The small molecule below binds the protein below.
Small molecule (SMILES): COc1nc(C)nc(NC(=O)NS(=O)(=O)c2ccccc2Cl)n1

Sequence of chain 3.A:
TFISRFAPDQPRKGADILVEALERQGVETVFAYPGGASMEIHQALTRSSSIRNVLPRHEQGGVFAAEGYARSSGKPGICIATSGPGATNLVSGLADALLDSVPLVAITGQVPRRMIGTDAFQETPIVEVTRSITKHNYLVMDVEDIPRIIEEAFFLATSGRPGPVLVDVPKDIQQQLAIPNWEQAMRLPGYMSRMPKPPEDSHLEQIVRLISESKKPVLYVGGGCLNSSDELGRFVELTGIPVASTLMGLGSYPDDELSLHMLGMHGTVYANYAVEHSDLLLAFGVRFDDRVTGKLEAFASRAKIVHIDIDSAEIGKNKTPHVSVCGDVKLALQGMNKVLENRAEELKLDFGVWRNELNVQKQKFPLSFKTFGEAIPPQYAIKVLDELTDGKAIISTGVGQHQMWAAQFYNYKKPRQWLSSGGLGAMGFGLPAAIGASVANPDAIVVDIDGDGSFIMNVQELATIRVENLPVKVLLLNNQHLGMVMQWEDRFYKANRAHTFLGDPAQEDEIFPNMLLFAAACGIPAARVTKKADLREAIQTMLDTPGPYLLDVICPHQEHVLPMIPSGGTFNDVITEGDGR

Sequence of chain 2.A:
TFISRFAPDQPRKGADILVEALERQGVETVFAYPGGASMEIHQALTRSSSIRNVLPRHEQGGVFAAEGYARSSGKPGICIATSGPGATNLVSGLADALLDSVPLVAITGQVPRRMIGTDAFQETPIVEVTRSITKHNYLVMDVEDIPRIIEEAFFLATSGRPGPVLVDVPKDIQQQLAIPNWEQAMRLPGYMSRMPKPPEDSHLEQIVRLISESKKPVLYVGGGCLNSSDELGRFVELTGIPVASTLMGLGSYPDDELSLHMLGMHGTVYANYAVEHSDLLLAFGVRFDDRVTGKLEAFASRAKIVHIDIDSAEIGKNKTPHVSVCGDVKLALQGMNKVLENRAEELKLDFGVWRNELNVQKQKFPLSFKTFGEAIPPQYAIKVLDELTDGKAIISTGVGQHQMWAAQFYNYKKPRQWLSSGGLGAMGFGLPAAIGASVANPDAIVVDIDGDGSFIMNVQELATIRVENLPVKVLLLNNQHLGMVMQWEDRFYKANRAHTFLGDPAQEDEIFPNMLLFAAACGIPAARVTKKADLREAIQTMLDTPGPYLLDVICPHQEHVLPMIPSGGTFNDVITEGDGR

Binding-site contacts:
Ligand atom O4' contacts residue ARG292 of chain 2.A at 3.0 Å (salt-bridge).
Ligand atom N5' contacts residue MET485 of chain 2.A at 3.6 Å.
Ligand atom C9 contacts residue ARG292 of chain 2.A at 3.6 Å.
Ligand atom O7B contacts residue LYS171 of chain 3.A at 3.0 Å.
Ligand atom C3 contacts residue ARG292 of chain 2.A at 3.6 Å.
Ligand atom O9 contacts residue TRP489 of chain 2.A at 3.8 Å.
Ligand atom C4 contacts residue ARG292 of chain 2.A at 3.6 Å.
Ligand atom N5' contacts residue TRP489 of chain 2.A at 3.4 Å (h-bond).
Ligand atom O4' contacts residue MET266 of chain 2.A at 3.7 Å.
Ligand atom O7B contacts residue PRO112 of chain 3.A at 3.6 Å.
Ligand atom C5' contacts residue FAD1 of chain 2.E at 3.5 Å.
Ligand atom C7' contacts residue MET485 of chain 2.A at 3.6 Å (hydrophobic).
Ligand atom O4' contacts residue PHE121 of chain 3.A at 3.6 Å.
Ligand atom S7 contacts residue SER568 of chain 2.A at 3.5 Å (h-bond).
Ligand atom O9 contacts residue ARG292 of chain 2.A at 2.5 Å (salt-bridge).
Ligand atom O9 contacts residue SER568 of chain 2.A at 3.6 Å (h-bond).
Ligand atom N10 contacts residue TRP489 of chain 2.A at 3.3 Å.
Ligand atom N3' contacts residue ARG292 of chain 2.A at 2.8 Å (salt-bridge).
Ligand atom O7A contacts residue SER568 of chain 2.A at 2.5 Å (h-bond).
Ligand atom C1 contacts residue PRO112 of chain 3.A at 3.8 Å (hydrophobic).
Ligand atom C3 contacts residue SER568 of chain 2.A at 3.5 Å.
Ligand atom N8 contacts residue LYS171 of chain 3.A at 3.5 Å (salt-bridge).
Ligand atom C2' contacts residue TRP489 of chain 2.A at 3.3 Å (hydrophobic).
Ligand atom N1' contacts residue TRP489 of chain 2.A at 3.5 Å.
Ligand atom C6' contacts residue TRP489 of chain 2.A at 3.5 Å (hydrophobic).
Ligand atom C6 contacts residue VAL111 of chain 3.A at 3.4 Å (hydrophobic).
Ligand atom C2 contacts residue PRO112 of chain 3.A at 3.8 Å (hydrophobic).
Ligand atom C7' contacts residue TRP489 of chain 2.A at 3.6 Å (hydrophobic).
Ligand atom C4 contacts residue ASP291 of chain 2.A at 3.4 Å.
Ligand atom C5 contacts residue VAL111 of chain 3.A at 3.8 Å (hydrophobic).
Ligand atom C4' contacts residue TRP489 of chain 2.A at 3.5 Å (hydrophobic).
Ligand atom C4 contacts residue MET115 of chain 3.A at 3.3 Å (hydrophobic).
Ligand atom C4' contacts residue ARG292 of chain 2.A at 3.3 Å.
Ligand atom C6 contacts residue PHE121 of chain 3.A at 3.2 Å (hydrophobic).
Ligand atom C5 contacts residue ALA120 of chain 3.A at 3.8 Å (hydrophobic).
Ligand atom N3' contacts residue TRP489 of chain 2.A at 3.2 Å.
Ligand atom N1' contacts residue GLY36 of chain 3.A at 3.4 Å.
Ligand atom C5 contacts residue PHE121 of chain 3.A at 3.5 Å (hydrophobic).
Ligand atom C9 contacts residue TRP489 of chain 2.A at 3.6 Å (hydrophobic).
Ligand atom C7' contacts residue VAL486 of chain 2.A at 3.8 Å (hydrophobic).